The protein below binds the small molecule below.
Small molecule (SMILES): OC[C@@H](O)C(O)[C@@H](O)CO

Sequence of chain 1.A:
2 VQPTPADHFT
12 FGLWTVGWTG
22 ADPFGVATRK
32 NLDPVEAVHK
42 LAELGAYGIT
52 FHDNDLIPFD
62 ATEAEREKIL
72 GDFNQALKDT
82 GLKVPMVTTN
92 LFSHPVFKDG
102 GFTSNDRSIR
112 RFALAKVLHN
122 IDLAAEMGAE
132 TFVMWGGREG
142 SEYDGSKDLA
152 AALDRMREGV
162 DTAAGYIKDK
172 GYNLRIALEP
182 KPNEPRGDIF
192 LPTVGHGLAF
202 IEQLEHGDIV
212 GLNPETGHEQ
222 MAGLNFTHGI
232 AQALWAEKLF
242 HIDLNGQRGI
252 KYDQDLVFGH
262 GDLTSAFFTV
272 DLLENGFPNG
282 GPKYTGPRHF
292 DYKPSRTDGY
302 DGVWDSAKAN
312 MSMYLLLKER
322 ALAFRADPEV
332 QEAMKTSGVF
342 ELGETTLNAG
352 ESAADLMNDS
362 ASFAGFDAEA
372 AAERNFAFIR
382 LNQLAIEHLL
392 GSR

Binding-site contacts:
Ligand atom C3 contacts residue TRP136 of chain 2.B at 3.7 Å (hydrophobic).
Ligand atom O5 contacts residue TRP136 of chain 2.B at 3.5 Å.
Ligand atom O3 contacts residue TRP15 of chain 2.B at 3.6 Å.
Ligand atom O4 contacts residue AL1 of chain 2.H at 1.9 Å.
Ligand atom O2 contacts residue ASP244 of chain 2.B at 3.8 Å.
Ligand atom C4 contacts residue ASP292 of chain 2.B at 3.7 Å.
Ligand atom O2 contacts residue AL1 of chain 2.H at 1.9 Å.
Ligand atom C1 contacts residue MG1 of chain 2.G at 3.2 Å.
Ligand atom O1 contacts residue ASP254 of chain 2.B at 3.6 Å.
Ligand atom C2 contacts residue GLU180 of chain 2.B at 3.2 Å.
Ligand atom C3 contacts residue ASP292 of chain 2.B at 3.7 Å.
Ligand atom O4 contacts residue GLU216 of chain 2.B at 3.8 Å.
Ligand atom C2 contacts residue MG1 of chain 2.G at 3.7 Å.
Ligand atom O3 contacts residue ASP292 of chain 2.B at 3.4 Å (salt-bridge).
Ligand atom O2 contacts residue HIS219 of chain 2.B at 3.4 Å (h-bond).
Ligand atom C1 contacts residue TRP136 of chain 2.B at 3.9 Å (hydrophobic).
Ligand atom O2 contacts residue ASP292 of chain 2.B at 2.5 Å (salt-bridge).
Ligand atom C2 contacts residue TRP136 of chain 2.B at 3.8 Å (hydrophobic).
Ligand atom C4 contacts residue GLU180 of chain 2.B at 3.0 Å.
Ligand atom O1 contacts residue TRP136 of chain 2.B at 3.6 Å.
Ligand atom O2 contacts residue GLU180 of chain 2.B at 2.8 Å (salt-bridge).
Ligand atom O4 contacts residue ASP244 of chain 2.B at 2.6 Å (salt-bridge).
Ligand atom C3 contacts residue GLU180 of chain 2.B at 3.8 Å.
Ligand atom O3 contacts residue AL1 of chain 2.H at 3.7 Å.
Ligand atom O4 contacts residue GLU180 of chain 2.B at 2.7 Å (salt-bridge).
Ligand atom O4 contacts residue ASP292 of chain 2.B at 2.7 Å (salt-bridge).
Ligand atom O1 contacts residue HIS219 of chain 2.B at 3.0 Å (h-bond).
Ligand atom C2 contacts residue AL1 of chain 2.H at 2.9 Å.
Ligand atom C2 contacts residue HIS219 of chain 2.B at 3.8 Å.
Ligand atom O2 contacts residue GLU216 of chain 2.B at 2.6 Å (salt-bridge).
Ligand atom O1 contacts residue PHE25 of chain 1.A at 3.8 Å.
Ligand atom O2 contacts residue MG1 of chain 2.G at 3.0 Å.
Ligand atom C3 contacts residue AL1 of chain 2.H at 3.2 Å.
Ligand atom C2 contacts residue ASP292 of chain 2.B at 3.6 Å.
Ligand atom O1 contacts residue MG1 of chain 2.G at 2.6 Å.
Ligand atom C4 contacts residue TRP136 of chain 2.B at 3.8 Å (hydrophobic).
Ligand atom O5 contacts residue HIS53 of chain 2.B at 2.8 Å (h-bond).
Ligand atom C4 contacts residue AL1 of chain 2.H at 3.0 Å.
Ligand atom C5 contacts residue HIS53 of chain 2.B at 3.3 Å.
Ligand atom O1 contacts residue LYS182 of chain 2.B at 3.1 Å (salt-bridge).

Sequence of chain 2.B:
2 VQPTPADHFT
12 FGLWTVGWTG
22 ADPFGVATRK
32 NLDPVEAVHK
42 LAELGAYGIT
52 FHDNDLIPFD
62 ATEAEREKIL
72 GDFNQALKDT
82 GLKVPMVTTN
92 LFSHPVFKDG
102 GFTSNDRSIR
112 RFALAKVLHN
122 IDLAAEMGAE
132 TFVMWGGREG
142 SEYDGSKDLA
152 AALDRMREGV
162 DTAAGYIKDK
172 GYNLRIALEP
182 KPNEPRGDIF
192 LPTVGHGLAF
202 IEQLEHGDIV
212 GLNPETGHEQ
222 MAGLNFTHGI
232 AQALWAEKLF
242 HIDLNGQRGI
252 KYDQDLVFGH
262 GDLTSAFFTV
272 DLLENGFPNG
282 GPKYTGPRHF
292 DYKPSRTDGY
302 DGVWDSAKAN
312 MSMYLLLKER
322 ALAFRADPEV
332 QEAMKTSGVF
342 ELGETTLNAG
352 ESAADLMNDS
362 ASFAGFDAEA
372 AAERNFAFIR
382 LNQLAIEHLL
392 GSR